Binding-site contacts:
Ligand atom O20 contacts residue TYR58 of chain 1.K at 2.6 Å (h-bond).
Ligand atom O18 contacts residue GLY88 of chain 1.N at 2.9 Å (h-bond).
Ligand atom P17 contacts residue GLY88 of chain 1.N at 3.4 Å.
Ligand atom P17 contacts residue ARG60 of chain 1.K at 3.5 Å.
Ligand atom N11 contacts residue GLN92 of chain 1.N at 3.4 Å (h-bond).
Ligand atom C05 contacts residue TYR113 of chain 1.N at 3.5 Å (hydrophobic).
Ligand atom O16 contacts residue SER208 of chain 1.N at 3.3 Å.
Ligand atom C21 contacts residue ARG408 of chain 1.N at 3.5 Å.
Ligand atom C05 contacts residue LYS211 of chain 1.N at 3.6 Å.
Ligand atom C09 contacts residue ASP185 of chain 1.N at 3.4 Å.
Ligand atom O16 contacts residue GLN89 of chain 1.N at 3.5 Å (h-bond).
Ligand atom C14 contacts residue TYR113 of chain 1.N at 3.5 Å (hydrophobic).
Ligand atom N04 contacts residue TYR113 of chain 1.N at 3.5 Å.
Ligand atom O22 contacts residue THR388 of chain 1.N at 3.5 Å.
Ligand atom C12 contacts residue GLN92 of chain 1.N at 3.1 Å.
Ligand atom O19 contacts residue ARG60 of chain 1.K at 2.8 Å (salt-bridge).
Ligand atom O08 contacts residue ASN160 of chain 1.N at 2.9 Å (h-bond).
Ligand atom O19 contacts residue SER87 of chain 1.N at 3.3 Å.
Ligand atom C02 contacts residue LYS211 of chain 1.N at 3.3 Å.
Ligand atom O18 contacts residue SER208 of chain 1.N at 2.7 Å (h-bond).
Ligand atom O18 contacts residue THR210 of chain 1.N at 2.8 Å (h-bond).
Ligand atom P17 contacts residue SER208 of chain 1.N at 3.6 Å.
Ligand atom O22 contacts residue ARG408 of chain 1.N at 2.5 Å (salt-bridge).
Ligand atom N11 contacts residue ASP185 of chain 1.N at 2.6 Å (salt-bridge).
Ligand atom O20 contacts residue ARG60 of chain 1.K at 2.7 Å (salt-bridge).
Ligand atom O23 contacts residue ARG408 of chain 1.N at 3.0 Å (salt-bridge).
Ligand atom O23 contacts residue ASN373 of chain 1.N at 3.2 Å (h-bond).
Ligand atom N04 contacts residue LYS211 of chain 1.N at 3.6 Å.
Ligand atom O16 contacts residue GLY88 of chain 1.N at 3.2 Å.
Ligand atom C12 contacts residue ASP185 of chain 1.N at 3.6 Å.
Ligand atom O19 contacts residue GLN89 of chain 1.N at 2.9 Å (h-bond).
Ligand atom C03 contacts residue LYS211 of chain 1.N at 3.3 Å.
Ligand atom C15 contacts residue GLN89 of chain 1.N at 3.6 Å.
Ligand atom O19 contacts residue GLY88 of chain 1.N at 3.1 Å (h-bond).
Ligand atom O23 contacts residue LYS211 of chain 1.N at 3.7 Å.
Ligand atom C10 contacts residue ASP185 of chain 1.N at 3.2 Å.
Ligand atom O22 contacts residue ASN160 of chain 1.N at 3.1 Å (h-bond).
Ligand atom N11 contacts residue THR187 of chain 1.N at 3.6 Å (h-bond).
Ligand atom C03 contacts residue TYR113 of chain 1.N at 3.6 Å (hydrophobic).
Ligand atom C06 contacts residue TYR113 of chain 1.N at 3.4 Å (hydrophobic).

Sequence of chain 1.K:
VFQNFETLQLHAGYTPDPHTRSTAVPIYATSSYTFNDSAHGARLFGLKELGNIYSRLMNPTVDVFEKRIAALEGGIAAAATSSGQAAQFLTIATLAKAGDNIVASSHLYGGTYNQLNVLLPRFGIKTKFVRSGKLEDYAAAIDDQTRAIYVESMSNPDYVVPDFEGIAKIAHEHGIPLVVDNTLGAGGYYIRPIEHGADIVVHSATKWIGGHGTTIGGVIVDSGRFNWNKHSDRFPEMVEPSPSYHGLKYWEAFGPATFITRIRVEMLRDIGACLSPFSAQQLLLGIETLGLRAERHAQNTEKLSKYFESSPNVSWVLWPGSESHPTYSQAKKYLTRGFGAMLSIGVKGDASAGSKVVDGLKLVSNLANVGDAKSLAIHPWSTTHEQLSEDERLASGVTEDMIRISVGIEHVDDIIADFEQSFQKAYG

A small-molecule ligand and the protein it binds are described below.
Small molecule (SMILES): C=C/C(=N\Cc1c(COP(=O)(O)O)cnc(C)c1O)C(=O)O

Sequence of chain 1.N:
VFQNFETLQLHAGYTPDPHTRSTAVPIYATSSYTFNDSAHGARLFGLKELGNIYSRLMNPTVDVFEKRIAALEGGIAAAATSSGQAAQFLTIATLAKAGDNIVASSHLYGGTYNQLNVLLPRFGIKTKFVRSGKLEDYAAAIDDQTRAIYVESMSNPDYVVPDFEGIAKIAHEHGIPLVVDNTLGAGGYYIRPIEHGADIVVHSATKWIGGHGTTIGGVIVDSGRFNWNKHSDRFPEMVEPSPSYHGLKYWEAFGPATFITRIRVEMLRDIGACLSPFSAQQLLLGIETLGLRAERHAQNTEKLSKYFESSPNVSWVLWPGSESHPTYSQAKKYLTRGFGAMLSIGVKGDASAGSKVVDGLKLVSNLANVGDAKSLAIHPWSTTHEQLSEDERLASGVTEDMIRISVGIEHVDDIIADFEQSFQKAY